The protein below binds the small molecule below.
Small molecule (SMILES): OC[C@@H]1O[C@@H](O)[C@H](O)[C@H]1O

Binding-site contacts:
Ligand atom O3 contacts residue PRO346 of chain 1.B at 4.3 Å.
Ligand atom C5 contacts residue GLU46 of chain 1.B at 3.5 Å.
Ligand atom C2 contacts residue EDG1 of chain 1.G at 2.4 Å.
Ligand atom O5 contacts residue TYR323 of chain 1.B at 4.3 Å.
Ligand atom O5 contacts residue TYR86 of chain 1.B at 4.1 Å.
Ligand atom O4 contacts residue TYR323 of chain 1.B at 4.4 Å.
Ligand atom C4 contacts residue EDG1 of chain 1.G at 3.3 Å.
Ligand atom O2 contacts residue PRO147 of chain 1.B at 3.5 Å.
Ligand atom O4 contacts residue EDG1 of chain 1.G at 2.4 Å (h-bond).
Ligand atom C5 contacts residue TYR86 of chain 1.B at 3.8 Å (hydrophobic).
Ligand atom C4 contacts residue GLN87 of chain 1.B at 4.1 Å.
Ligand atom C3 contacts residue TYR86 of chain 1.B at 4.0 Å (hydrophobic).
Ligand atom C5 contacts residue GLN87 of chain 1.B at 3.7 Å.
Ligand atom O4 contacts residue GLN87 of chain 1.B at 3.2 Å (h-bond).
Ligand atom O3 contacts residue LEU345 of chain 1.B at 3.7 Å.
Ligand atom C5 contacts residue LEU29 of chain 1.B at 4.1 Å (hydrophobic).
Ligand atom O5 contacts residue TYR30 of chain 1.B at 3.9 Å.
Ligand atom C1 contacts residue EDG1 of chain 1.G at 1.4 Å.
Ligand atom O3 contacts residue EDG1 of chain 1.G at 4.4 Å.
Ligand atom C5 contacts residue TYR48 of chain 1.B at 3.7 Å (hydrophobic).
Ligand atom C4 contacts residue TYR323 of chain 1.B at 4.3 Å (hydrophobic).
Ligand atom C1 contacts residue TRP155 of chain 1.B at 3.8 Å (hydrophobic).
Ligand atom O2 contacts residue EDG1 of chain 1.G at 3.1 Å (h-bond).
Ligand atom O4 contacts residue TRP155 of chain 1.B at 4.1 Å.
Ligand atom O5 contacts residue LEU29 of chain 1.B at 4.2 Å.
Ligand atom O5 contacts residue GLU46 of chain 1.B at 2.7 Å (salt-bridge).
Ligand atom C1 contacts residue GLN87 of chain 1.B at 4.2 Å.
Ligand atom C3 contacts residue EDG1 of chain 1.G at 3.5 Å.
Ligand atom C1 contacts residue TYR86 of chain 1.B at 4.4 Å (hydrophobic).
Ligand atom C2 contacts residue PRO147 of chain 1.B at 4.5 Å (hydrophobic).
Ligand atom O4 contacts residue TYR86 of chain 1.B at 4.0 Å.
Ligand atom O2 contacts residue TYR86 of chain 1.B at 4.5 Å.
Ligand atom O3 contacts residue LEU29 of chain 1.B at 4.4 Å.
Ligand atom O5 contacts residue GLN87 of chain 1.B at 3.1 Å (h-bond).
Ligand atom C4 contacts residue TYR86 of chain 1.B at 4.3 Å (hydrophobic).

Sequence of chain 1.B:
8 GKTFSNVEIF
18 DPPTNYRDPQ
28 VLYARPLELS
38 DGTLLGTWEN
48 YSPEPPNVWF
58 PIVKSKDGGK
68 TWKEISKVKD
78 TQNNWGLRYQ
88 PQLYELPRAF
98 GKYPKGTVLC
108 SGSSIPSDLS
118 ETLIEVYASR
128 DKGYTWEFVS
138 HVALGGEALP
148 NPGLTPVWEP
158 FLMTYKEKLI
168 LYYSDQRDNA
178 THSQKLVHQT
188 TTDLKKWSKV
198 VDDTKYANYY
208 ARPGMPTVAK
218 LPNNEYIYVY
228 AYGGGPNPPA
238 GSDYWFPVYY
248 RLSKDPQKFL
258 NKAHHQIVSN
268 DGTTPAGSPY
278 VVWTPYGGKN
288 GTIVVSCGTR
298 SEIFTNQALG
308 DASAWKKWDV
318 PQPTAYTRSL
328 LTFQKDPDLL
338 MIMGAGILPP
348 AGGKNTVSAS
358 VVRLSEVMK